Sequence of chain 11.A:
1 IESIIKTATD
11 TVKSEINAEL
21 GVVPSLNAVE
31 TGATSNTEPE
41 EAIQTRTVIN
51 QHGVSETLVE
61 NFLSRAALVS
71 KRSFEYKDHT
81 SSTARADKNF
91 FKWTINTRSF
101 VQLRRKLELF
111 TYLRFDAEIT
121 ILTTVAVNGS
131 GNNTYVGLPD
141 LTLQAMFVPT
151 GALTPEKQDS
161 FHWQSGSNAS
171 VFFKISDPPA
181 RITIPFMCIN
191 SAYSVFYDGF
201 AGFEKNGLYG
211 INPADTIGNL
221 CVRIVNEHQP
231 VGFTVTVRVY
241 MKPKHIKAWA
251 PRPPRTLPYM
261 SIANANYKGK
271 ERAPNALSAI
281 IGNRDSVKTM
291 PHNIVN

A small-molecule ligand and the protein it binds are described below.
Small molecule (SMILES): Cc1cc(CCCOc2c(C)cc(-c3noc(C(F)(F)F)n3)cc2C)on1

Sequence of chain 12.B:
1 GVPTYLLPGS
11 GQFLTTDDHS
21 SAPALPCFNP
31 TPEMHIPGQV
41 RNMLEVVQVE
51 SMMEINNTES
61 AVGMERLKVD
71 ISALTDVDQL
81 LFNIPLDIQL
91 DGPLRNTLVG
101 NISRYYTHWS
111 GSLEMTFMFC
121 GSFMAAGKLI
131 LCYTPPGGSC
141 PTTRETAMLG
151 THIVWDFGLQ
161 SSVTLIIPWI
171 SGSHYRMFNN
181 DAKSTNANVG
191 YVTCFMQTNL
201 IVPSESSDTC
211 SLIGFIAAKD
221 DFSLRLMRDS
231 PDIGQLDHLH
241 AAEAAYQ

Sequence of chain 11.B:
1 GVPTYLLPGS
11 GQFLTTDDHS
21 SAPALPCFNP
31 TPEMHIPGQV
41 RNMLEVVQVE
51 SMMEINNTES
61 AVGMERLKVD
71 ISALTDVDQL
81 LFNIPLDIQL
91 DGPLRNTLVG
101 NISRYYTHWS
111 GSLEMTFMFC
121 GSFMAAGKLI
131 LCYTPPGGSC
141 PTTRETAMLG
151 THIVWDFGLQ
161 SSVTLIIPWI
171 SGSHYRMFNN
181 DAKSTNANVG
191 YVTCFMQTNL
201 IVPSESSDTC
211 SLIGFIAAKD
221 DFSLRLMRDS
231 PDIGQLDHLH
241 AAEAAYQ

Binding-site contacts:
Ligand atom N3A contacts residue PHE147 of chain 11.A at 3.6 Å.
Ligand atom C6B contacts residue ILE184 of chain 11.A at 3.7 Å (hydrophobic).
Ligand atom C2B contacts residue ILE119 of chain 11.A at 3.5 Å (hydrophobic).
Ligand atom F2 contacts residue PHE147 of chain 11.A at 3.2 Å.
Ligand atom CM4 contacts residue ALA169 of chain 11.A at 3.5 Å (hydrophobic).
Ligand atom F1 contacts residue SER170 of chain 11.A at 3.7 Å.
Ligand atom N1A contacts residue LEU220 of chain 11.A at 3.0 Å.
Ligand atom C5B contacts residue ILE184 of chain 11.A at 3.4 Å (hydrophobic).
Ligand atom N3A contacts residue ILE182 of chain 11.A at 3.0 Å.
Ligand atom O1A contacts residue ALA145 of chain 11.A at 3.8 Å.
Ligand atom F2 contacts residue SER170 of chain 11.A at 3.5 Å.
Ligand atom CM4 contacts residue ALA145 of chain 11.A at 3.5 Å (hydrophobic).
Ligand atom C3A contacts residue ILE182 of chain 11.A at 3.2 Å (hydrophobic).
Ligand atom CM3 contacts residue THR97 of chain 11.A at 3.9 Å.
Ligand atom F3 contacts residue LEU14 of chain 12.B at 3.9 Å.
Ligand atom C1B contacts residue ILE95 of chain 11.A at 3.5 Å (hydrophobic).
Ligand atom C3B contacts residue ILE119 of chain 11.A at 3.5 Å (hydrophobic).
Ligand atom F2 contacts residue MET146 of chain 11.A at 3.7 Å.
Ligand atom CM4 contacts residue ILE182 of chain 11.A at 3.6 Å (hydrophobic).
Ligand atom O1B contacts residue ILE95 of chain 11.A at 3.0 Å.
Ligand atom CM6 contacts residue ILE184 of chain 11.A at 3.5 Å (hydrophobic).
Ligand atom F2 contacts residue ALA145 of chain 11.A at 3.0 Å.
Ligand atom CM6 contacts residue ILE217 of chain 11.A at 3.4 Å (hydrophobic).
Ligand atom F2 contacts residue ALA169 of chain 11.A at 2.2 Å.
Ligand atom C2A contacts residue ILE182 of chain 11.A at 3.6 Å (hydrophobic).
Ligand atom F1 contacts residue ALA145 of chain 11.A at 3.0 Å.
Ligand atom F1 contacts residue VAL171 of chain 11.A at 3.0 Å.
Ligand atom O1A contacts residue ILE182 of chain 11.A at 3.9 Å.
Ligand atom O1 contacts residue ILE217 of chain 11.A at 3.2 Å.
Ligand atom C2A contacts residue LEU220 of chain 11.A at 3.8 Å (hydrophobic).
Ligand atom C6B contacts residue ILE95 of chain 11.A at 3.6 Å (hydrophobic).
Ligand atom CM2 contacts residue ILE119 of chain 11.A at 3.5 Å (hydrophobic).
Ligand atom F3 contacts residue ALA24 of chain 11.B at 3.9 Å.
Ligand atom CM2 contacts residue TRP93 of chain 11.A at 3.9 Å (hydrophobic).
Ligand atom O1A contacts residue LEU220 of chain 11.A at 3.4 Å.
Ligand atom CM6 contacts residue MET187 of chain 11.A at 3.8 Å (hydrophobic).
Ligand atom N3A contacts residue ILE184 of chain 11.A at 3.9 Å.
Ligand atom C4 contacts residue PHE115 of chain 11.A at 3.3 Å (hydrophobic).
Ligand atom F3 contacts residue ILE182 of chain 11.A at 3.2 Å.
Ligand atom F3 contacts residue ALA169 of chain 11.A at 3.7 Å.